Sequence of chain 1.A:
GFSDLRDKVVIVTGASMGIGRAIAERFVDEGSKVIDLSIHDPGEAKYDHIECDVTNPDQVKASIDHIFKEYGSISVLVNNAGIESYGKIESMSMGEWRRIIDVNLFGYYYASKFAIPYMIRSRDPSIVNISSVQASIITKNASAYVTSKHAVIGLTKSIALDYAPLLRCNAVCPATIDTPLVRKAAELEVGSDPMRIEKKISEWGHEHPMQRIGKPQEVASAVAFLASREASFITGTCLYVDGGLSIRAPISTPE

Sequence of chain 2.A:
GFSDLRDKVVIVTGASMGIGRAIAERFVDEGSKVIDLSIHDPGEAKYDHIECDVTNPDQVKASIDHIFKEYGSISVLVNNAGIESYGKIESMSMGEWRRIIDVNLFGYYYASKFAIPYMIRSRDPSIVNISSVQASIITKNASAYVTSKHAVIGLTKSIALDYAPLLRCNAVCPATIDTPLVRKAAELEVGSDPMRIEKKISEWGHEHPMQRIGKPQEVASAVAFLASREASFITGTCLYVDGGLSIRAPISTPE

The protein below binds the small molecule below.
Small molecule (SMILES): OC[C@H]1O[C@@H](O)[C@@H](O)[C@@H](O)[C@@H]1O

Binding-site contacts:
Ligand atom C5 contacts residue VAL134 of chain 2.A at 4.4 Å (hydrophobic).
Ligand atom O5 contacts residue VAL134 of chain 2.A at 4.2 Å.
Ligand atom C2 contacts residue GLN135 of chain 2.A at 3.9 Å.
Ligand atom C5 contacts residue ALA176 of chain 2.A at 3.8 Å (hydrophobic).
Ligand atom C6 contacts residue GLN135 of chain 2.A at 4.0 Å.
Ligand atom O5 contacts residue TYR146 of chain 2.A at 4.4 Å.
Ligand atom C6 contacts residue ALA176 of chain 2.A at 4.2 Å (hydrophobic).
Ligand atom C1 contacts residue GLN135 of chain 2.A at 3.6 Å.
Ligand atom C4 contacts residue ILE252 of chain 1.A at 4.5 Å (hydrophobic).
Ligand atom C3 contacts residue ALA176 of chain 2.A at 4.4 Å (hydrophobic).
Ligand atom C4 contacts residue GLN135 of chain 2.A at 4.2 Å.
Ligand atom O4 contacts residue ILE252 of chain 1.A at 3.8 Å.
Ligand atom O6 contacts residue THR177 of chain 2.A at 2.9 Å (h-bond).
Ligand atom O5 contacts residue SER133 of chain 2.A at 3.7 Å.
Ligand atom C5 contacts residue GLN135 of chain 2.A at 3.8 Å.
Ligand atom O4 contacts residue THR177 of chain 2.A at 2.5 Å (h-bond).
Ligand atom O2 contacts residue GLN135 of chain 2.A at 3.5 Å (h-bond).
Ligand atom C5 contacts residue THR177 of chain 2.A at 3.8 Å.
Ligand atom O6 contacts residue ILE252 of chain 1.A at 3.9 Å.
Ligand atom C1 contacts residue PRO175 of chain 2.A at 4.3 Å (hydrophobic).
Ligand atom O6 contacts residue HIS209 of chain 2.A at 4.2 Å.
Ligand atom O6 contacts residue LEU246 of chain 2.A at 3.6 Å.
Ligand atom C2 contacts residue GLU85 of chain 2.A at 4.2 Å.
Ligand atom C6 contacts residue THR177 of chain 2.A at 3.7 Å.
Ligand atom C3 contacts residue VAL183 of chain 2.A at 4.1 Å (hydrophobic).
Ligand atom O2 contacts residue GLU85 of chain 2.A at 3.1 Å (salt-bridge).
Ligand atom C6 contacts residue VAL134 of chain 2.A at 3.8 Å (hydrophobic).
Ligand atom O6 contacts residue ALA176 of chain 2.A at 3.4 Å.
Ligand atom C1 contacts residue ALA176 of chain 2.A at 4.1 Å (hydrophobic).
Ligand atom C6 contacts residue ILE252 of chain 1.A at 4.1 Å (hydrophobic).
Ligand atom C1 contacts residue SER133 of chain 2.A at 3.5 Å.
Ligand atom O2 contacts residue TYR146 of chain 2.A at 3.4 Å (h-bond).
Ligand atom O5 contacts residue ALA176 of chain 2.A at 4.3 Å.
Ligand atom C1 contacts residue TYR146 of chain 2.A at 3.4 Å (hydrophobic).
Ligand atom C4 contacts residue THR177 of chain 2.A at 3.7 Å.
Ligand atom O5 contacts residue GLN135 of chain 2.A at 2.8 Å (h-bond).
Ligand atom O6 contacts residue VAL134 of chain 2.A at 3.7 Å.
Ligand atom C2 contacts residue TYR146 of chain 2.A at 3.6 Å (hydrophobic).